Sequence of chain 1.C:
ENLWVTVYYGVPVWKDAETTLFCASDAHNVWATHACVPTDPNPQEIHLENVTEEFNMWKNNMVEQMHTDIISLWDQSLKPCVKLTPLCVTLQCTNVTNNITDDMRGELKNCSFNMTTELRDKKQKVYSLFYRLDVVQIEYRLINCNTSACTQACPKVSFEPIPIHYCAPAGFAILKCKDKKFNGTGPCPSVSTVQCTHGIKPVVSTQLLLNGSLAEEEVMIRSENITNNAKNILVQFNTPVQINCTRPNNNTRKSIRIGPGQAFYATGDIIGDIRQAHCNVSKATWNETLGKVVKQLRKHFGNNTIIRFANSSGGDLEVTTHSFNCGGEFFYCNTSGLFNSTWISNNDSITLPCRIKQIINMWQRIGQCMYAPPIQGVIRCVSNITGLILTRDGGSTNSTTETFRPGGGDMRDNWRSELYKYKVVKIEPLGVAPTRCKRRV

Binding-site contacts:
Ligand atom O7 contacts residue ASN232 of chain 1.C at 4.2 Å.
Ligand atom N2 contacts residue ASN232 of chain 1.C at 2.9 Å (h-bond).
Ligand atom C1 contacts residue NAG1 of chain 1.Z at 3.9 Å.
Ligand atom N2 contacts residue SER415 of chain 1.C at 3.0 Å (h-bond).
Ligand atom O3 contacts residue SER415 of chain 1.C at 4.3 Å.
Ligand atom O7 contacts residue PRO182 of chain 1.C at 4.0 Å.
Ligand atom C8 contacts residue SER415 of chain 1.C at 4.2 Å.
Ligand atom C3 contacts residue VAL414 of chain 1.C at 3.8 Å (hydrophobic).
Ligand atom C8 contacts residue PHE345 of chain 1.C at 4.0 Å (hydrophobic).
Ligand atom C4 contacts residue ASN232 of chain 1.C at 4.2 Å.
Ligand atom C8 contacts residue VAL224 of chain 1.C at 4.0 Å (hydrophobic).
Ligand atom O7 contacts residue ASN346 of chain 1.C at 4.3 Å.
Ligand atom C2 contacts residue SER415 of chain 1.C at 3.5 Å.
Ligand atom O3 contacts residue CYS347 of chain 1.C at 3.3 Å.
Ligand atom C5 contacts residue ASN232 of chain 1.C at 3.7 Å.
Ligand atom O7 contacts residue CYS347 of chain 1.C at 3.9 Å.
Ligand atom N2 contacts residue CYS347 of chain 1.C at 4.3 Å.
Ligand atom O4 contacts residue VAL414 of chain 1.C at 3.7 Å.
Ligand atom C5 contacts residue VAL414 of chain 1.C at 3.7 Å (hydrophobic).
Ligand atom C8 contacts residue CYS347 of chain 1.C at 3.9 Å (hydrophobic).
Ligand atom O5 contacts residue NAG1 of chain 1.Z at 3.3 Å.
Ligand atom O3 contacts residue CYS413 of chain 1.C at 4.3 Å.
Ligand atom C1 contacts residue SER415 of chain 1.C at 3.5 Å.
Ligand atom C1 contacts residue ASN232 of chain 1.C at 1.4 Å.
Ligand atom O5 contacts residue ASN232 of chain 1.C at 2.4 Å (h-bond).
Ligand atom C6 contacts residue GLY348 of chain 1.C at 4.1 Å.
Ligand atom O5 contacts residue LYS222 of chain 1.C at 4.2 Å.
Ligand atom C8 contacts residue ASN346 of chain 1.C at 4.3 Å.
Ligand atom C7 contacts residue CYS347 of chain 1.C at 3.8 Å (hydrophobic).
Ligand atom C4 contacts residue VAL414 of chain 1.C at 4.0 Å (hydrophobic).
Ligand atom C5 contacts residue NAG1 of chain 1.Z at 3.7 Å.
Ligand atom C3 contacts residue ASN232 of chain 1.C at 3.8 Å.
Ligand atom C7 contacts residue ASN232 of chain 1.C at 3.8 Å.
Ligand atom O6 contacts residue GLU181 of chain 1.C at 3.7 Å.
Ligand atom C2 contacts residue ASN232 of chain 1.C at 2.5 Å.
Ligand atom C7 contacts residue SER415 of chain 1.C at 4.0 Å.
Ligand atom C8 contacts residue LEU231 of chain 1.C at 4.2 Å (hydrophobic).
Ligand atom C1 contacts residue VAL414 of chain 1.C at 4.3 Å (hydrophobic).
Ligand atom C3 contacts residue SER415 of chain 1.C at 3.5 Å.
Ligand atom C6 contacts residue NAG1 of chain 1.Z at 3.7 Å.

The small molecule below binds the protein below.
Small molecule (SMILES): CC(=O)N[C@H]1[C@H](O[C@H]2[C@H](O)[C@@H](NC(C)=O)CO[C@@H]2CO)O[C@H](CO)[C@@H](O[C@@H]2O[C@H](CO[C@H]3O[C@H](CO)[C@@H](O)[C@H](O)[C@@H]3O)[C@@H](O)[C@H](O)[C@@H]2O)[C@@H]1O